Binding-site contacts:
Ligand atom O5 contacts residue ALA155 of chain 3.A at 4.0 Å.
Ligand atom O5 contacts residue ASN157 of chain 3.A at 3.4 Å.
Ligand atom C2 contacts residue ASN238 of chain 3.A at 2.5 Å.
Ligand atom C4 contacts residue ASN238 of chain 3.A at 4.3 Å.
Ligand atom C2 contacts residue ALA155 of chain 3.A at 4.1 Å (hydrophobic).
Ligand atom C1 contacts residue TYR211 of chain 2.A at 4.3 Å (hydrophobic).
Ligand atom O7 contacts residue NAG1 of chain 3.E at 4.3 Å.
Ligand atom O3 contacts residue THR240 of chain 3.A at 3.8 Å.
Ligand atom C8 contacts residue ILE209 of chain 2.A at 3.4 Å (hydrophobic).
Ligand atom C6 contacts residue NAG1 of chain 3.E at 3.7 Å.
Ligand atom C1 contacts residue ALA155 of chain 3.A at 3.9 Å (hydrophobic).
Ligand atom C5 contacts residue ASN157 of chain 3.A at 4.2 Å.
Ligand atom O7 contacts residue THR240 of chain 3.A at 3.2 Å.
Ligand atom C3 contacts residue ASN238 of chain 3.A at 3.9 Å.
Ligand atom C8 contacts residue THR195 of chain 3.A at 4.3 Å.
Ligand atom O5 contacts residue ASN238 of chain 3.A at 2.4 Å (h-bond).
Ligand atom C7 contacts residue ASN238 of chain 3.A at 3.3 Å.
Ligand atom C7 contacts residue THR240 of chain 3.A at 3.8 Å.
Ligand atom C5 contacts residue TYR211 of chain 2.A at 4.3 Å (hydrophobic).
Ligand atom C4 contacts residue ALA155 of chain 3.A at 3.6 Å (hydrophobic).
Ligand atom C3 contacts residue ALA155 of chain 3.A at 4.0 Å (hydrophobic).
Ligand atom C5 contacts residue ASN238 of chain 3.A at 3.7 Å.
Ligand atom C5 contacts residue ALA155 of chain 3.A at 4.2 Å (hydrophobic).
Ligand atom O7 contacts residue ASN238 of chain 3.A at 3.4 Å.
Ligand atom C1 contacts residue ASN238 of chain 3.A at 1.5 Å.
Ligand atom C6 contacts residue ASN157 of chain 3.A at 4.0 Å.
Ligand atom O3 contacts residue ALA155 of chain 3.A at 3.8 Å.
Ligand atom O7 contacts residue SER239 of chain 3.A at 3.1 Å (h-bond).
Ligand atom C8 contacts residue ASN238 of chain 3.A at 3.9 Å.
Ligand atom O5 contacts residue LEU156 of chain 3.A at 3.6 Å.
Ligand atom C8 contacts residue NAG1 of chain 3.E at 3.9 Å.
Ligand atom N2 contacts residue ASN238 of chain 3.A at 2.9 Å (h-bond).
Ligand atom C7 contacts residue NAG1 of chain 3.E at 4.3 Å.
Ligand atom O6 contacts residue ALA155 of chain 3.A at 3.5 Å (h-bond).
Ligand atom C7 contacts residue SER239 of chain 3.A at 4.0 Å.
Ligand atom C8 contacts residue ARG193 of chain 3.A at 4.0 Å.
Ligand atom N2 contacts residue THR240 of chain 3.A at 4.3 Å.
Ligand atom C1 contacts residue ASN157 of chain 3.A at 4.1 Å.
Ligand atom C1 contacts residue LEU156 of chain 3.A at 3.8 Å (hydrophobic).
Ligand atom O6 contacts residue ASN157 of chain 3.A at 3.9 Å.

Sequence of chain 3.A:
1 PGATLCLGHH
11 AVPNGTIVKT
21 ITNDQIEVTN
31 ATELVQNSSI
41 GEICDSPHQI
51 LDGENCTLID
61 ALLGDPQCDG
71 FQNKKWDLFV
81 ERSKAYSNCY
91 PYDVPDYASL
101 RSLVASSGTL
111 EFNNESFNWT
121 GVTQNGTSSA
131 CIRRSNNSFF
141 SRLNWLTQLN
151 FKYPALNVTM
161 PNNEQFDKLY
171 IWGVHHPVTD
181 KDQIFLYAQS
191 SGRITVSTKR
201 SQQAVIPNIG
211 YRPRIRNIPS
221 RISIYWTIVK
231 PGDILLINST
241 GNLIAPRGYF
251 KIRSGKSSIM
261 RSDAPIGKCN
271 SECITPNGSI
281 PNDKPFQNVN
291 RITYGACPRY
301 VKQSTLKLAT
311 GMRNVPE

The small molecule below binds the protein below.
Small molecule (SMILES): CC(=O)N[C@H]1[C@H](O[C@H]2[C@H](O)[C@@H](NC(C)=O)CO[C@@H]2CO)O[C@H](CO)[C@@H](O[C@@H]2O[C@H](CO)[C@@H](O)[C@H](O[C@H]3O[C@H](CO)[C@@H](O)[C@H](O)[C@@H]3O)[C@@H]2O)[C@@H]1O

Sequence of chain 2.A:
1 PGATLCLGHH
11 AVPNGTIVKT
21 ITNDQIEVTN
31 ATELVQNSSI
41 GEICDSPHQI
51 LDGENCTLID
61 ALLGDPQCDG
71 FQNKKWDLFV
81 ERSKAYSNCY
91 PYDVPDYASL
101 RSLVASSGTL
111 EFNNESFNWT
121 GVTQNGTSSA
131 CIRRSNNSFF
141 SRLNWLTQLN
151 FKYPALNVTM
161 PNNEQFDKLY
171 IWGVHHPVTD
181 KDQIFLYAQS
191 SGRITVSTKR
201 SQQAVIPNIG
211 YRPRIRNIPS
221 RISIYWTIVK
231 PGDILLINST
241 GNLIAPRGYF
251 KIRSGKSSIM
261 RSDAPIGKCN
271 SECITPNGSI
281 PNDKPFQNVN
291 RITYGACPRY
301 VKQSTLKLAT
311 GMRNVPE